Binding-site contacts:
Ligand atom C2 contacts residue GLY409 of chain 1.C at 3.7 Å.
Ligand atom O3B contacts residue LYS203 of chain 1.D at 3.0 Å (salt-bridge).
Ligand atom O2A contacts residue GLY202 of chain 1.D at 3.5 Å.
Ligand atom O1B contacts residue SER204 of chain 1.D at 2.9 Å (h-bond).
Ligand atom C8 contacts residue ARG236 of chain 1.D at 3.7 Å.
Ligand atom S1G contacts residue ALA379 of chain 1.C at 3.7 Å.
Ligand atom S1G contacts residue VAL199 of chain 1.D at 3.5 Å.
Ligand atom PB contacts residue MG1 of chain 1.K at 3.5 Å.
Ligand atom C5' contacts residue GLY202 of chain 1.D at 3.5 Å.
Ligand atom O3G contacts residue GLU227 of chain 1.D at 3.2 Å (salt-bridge).
Ligand atom N7 contacts residue ARG407 of chain 1.C at 3.2 Å (salt-bridge).
Ligand atom C5' contacts residue ASN200 of chain 1.D at 3.7 Å.
Ligand atom O2A contacts residue SER204 of chain 1.D at 3.1 Å (h-bond).
Ligand atom O2G contacts residue ARG407 of chain 1.C at 3.6 Å (salt-bridge).
Ligand atom O2B contacts residue SER204 of chain 1.D at 3.4 Å (h-bond).
Ligand atom C3' contacts residue ASN200 of chain 1.D at 2.9 Å.
Ligand atom C2 contacts residue LEU246 of chain 1.D at 3.7 Å (hydrophobic).
Ligand atom S1G contacts residue GLN355 of chain 1.D at 2.9 Å (h-bond).
Ligand atom O2G contacts residue LYS405 of chain 1.C at 2.6 Å (salt-bridge).
Ligand atom O2' contacts residue ASP410 of chain 1.C at 3.5 Å (salt-bridge).
Ligand atom O3A contacts residue ASN200 of chain 1.D at 3.4 Å (h-bond).
Ligand atom O2A contacts residue LEU205 of chain 1.D at 3.0 Å (h-bond).
Ligand atom O2G contacts residue ASN200 of chain 1.D at 3.6 Å.
Ligand atom O2A contacts residue LYS203 of chain 1.D at 3.5 Å (salt-bridge).
Ligand atom N1 contacts residue LEU246 of chain 1.D at 3.4 Å.
Ligand atom O1A contacts residue ARG236 of chain 1.D at 2.5 Å (salt-bridge).
Ligand atom N7 contacts residue ARG236 of chain 1.D at 3.6 Å (salt-bridge).
Ligand atom O3' contacts residue ASN200 of chain 1.D at 2.8 Å (h-bond).
Ligand atom O5' contacts residue ASN200 of chain 1.D at 3.3 Å (h-bond).
Ligand atom S1G contacts residue ASN200 of chain 1.D at 3.7 Å.
Ligand atom O3B contacts residue ASN200 of chain 1.D at 3.3 Å (h-bond).
Ligand atom O1B contacts residue MG1 of chain 1.K at 2.1 Å.
Ligand atom O2B contacts residue LYS203 of chain 1.D at 2.4 Å (salt-bridge).
Ligand atom PG contacts residue MG1 of chain 1.K at 3.7 Å.
Ligand atom O3G contacts residue MG1 of chain 1.K at 2.4 Å.
Ligand atom C6 contacts residue LEU246 of chain 1.D at 3.5 Å (hydrophobic).
Ligand atom PG contacts residue ASN200 of chain 1.D at 3.7 Å.
Ligand atom O2B contacts residue GLY202 of chain 1.D at 3.2 Å (h-bond).
Ligand atom O2' contacts residue LYS423 of chain 1.D at 3.6 Å.
Ligand atom N6 contacts residue TYR408 of chain 1.C at 3.7 Å.

The small molecule below binds the protein below.
Small molecule (SMILES): Nc1ncnc2c1ncn2[C@@H]1O[C@H](COP(=O)(O)OP(=O)(O)OP(O)(O)=S)[C@@H](O)[C@H]1O

Sequence of chain 1.C:
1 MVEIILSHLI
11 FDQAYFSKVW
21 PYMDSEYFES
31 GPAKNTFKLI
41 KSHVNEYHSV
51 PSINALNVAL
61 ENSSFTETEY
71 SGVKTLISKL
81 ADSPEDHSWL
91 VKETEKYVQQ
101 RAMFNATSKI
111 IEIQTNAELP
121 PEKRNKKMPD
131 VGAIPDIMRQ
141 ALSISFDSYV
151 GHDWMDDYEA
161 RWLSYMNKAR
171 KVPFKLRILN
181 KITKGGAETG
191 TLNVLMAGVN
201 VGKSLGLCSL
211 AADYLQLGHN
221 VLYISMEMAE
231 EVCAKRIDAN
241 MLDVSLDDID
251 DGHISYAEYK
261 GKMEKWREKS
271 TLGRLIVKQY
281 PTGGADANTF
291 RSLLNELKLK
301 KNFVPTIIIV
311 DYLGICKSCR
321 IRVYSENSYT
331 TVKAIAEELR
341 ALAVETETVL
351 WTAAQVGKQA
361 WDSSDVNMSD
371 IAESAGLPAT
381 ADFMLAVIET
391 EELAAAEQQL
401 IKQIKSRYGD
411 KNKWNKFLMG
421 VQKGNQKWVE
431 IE

Sequence of chain 1.D:
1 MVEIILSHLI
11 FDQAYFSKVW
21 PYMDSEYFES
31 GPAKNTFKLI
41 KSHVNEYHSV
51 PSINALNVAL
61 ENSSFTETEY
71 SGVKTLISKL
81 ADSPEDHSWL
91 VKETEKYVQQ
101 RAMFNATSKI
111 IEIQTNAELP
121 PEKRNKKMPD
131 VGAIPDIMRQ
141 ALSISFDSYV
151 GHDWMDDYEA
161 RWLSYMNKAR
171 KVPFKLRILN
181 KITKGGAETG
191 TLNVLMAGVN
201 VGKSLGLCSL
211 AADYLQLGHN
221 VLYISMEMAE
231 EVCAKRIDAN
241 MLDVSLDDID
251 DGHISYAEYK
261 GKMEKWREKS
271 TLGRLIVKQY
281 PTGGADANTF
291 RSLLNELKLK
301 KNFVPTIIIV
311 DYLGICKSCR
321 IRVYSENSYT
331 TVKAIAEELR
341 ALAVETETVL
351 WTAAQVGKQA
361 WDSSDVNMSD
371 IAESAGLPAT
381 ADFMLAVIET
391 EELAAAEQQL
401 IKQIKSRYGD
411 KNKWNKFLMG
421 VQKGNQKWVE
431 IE